Binding-site contacts:
Ligand atom C2 contacts residue ASN118 of chain 1.C at 2.4 Å.
Ligand atom O5 contacts residue VAL123 of chain 1.C at 4.2 Å.
Ligand atom N2 contacts residue THR120 of chain 1.C at 3.9 Å.
Ligand atom O6 contacts residue VAL123 of chain 1.C at 3.7 Å.
Ligand atom C5 contacts residue ASN121 of chain 1.C at 3.8 Å.
Ligand atom C6 contacts residue VAL166 of chain 1.C at 4.3 Å (hydrophobic).
Ligand atom C3 contacts residue ASN118 of chain 1.C at 3.8 Å.
Ligand atom C6 contacts residue ASN121 of chain 1.C at 3.8 Å.
Ligand atom C3 contacts residue THR120 of chain 1.C at 3.7 Å.
Ligand atom O7 contacts residue ASN118 of chain 1.C at 4.1 Å.
Ligand atom C4 contacts residue ASN118 of chain 1.C at 4.3 Å.
Ligand atom C5 contacts residue ASN118 of chain 1.C at 3.7 Å.
Ligand atom O5 contacts residue ASN121 of chain 1.C at 4.3 Å.
Ligand atom O5 contacts residue ASN118 of chain 1.C at 2.4 Å (h-bond).
Ligand atom C1 contacts residue THR120 of chain 1.C at 3.2 Å.
Ligand atom C7 contacts residue ASN118 of chain 1.C at 3.6 Å.
Ligand atom C1 contacts residue ASN121 of chain 1.C at 4.3 Å.
Ligand atom N2 contacts residue ASN118 of chain 1.C at 2.8 Å (h-bond).
Ligand atom C6 contacts residue VAL123 of chain 1.C at 3.5 Å (hydrophobic).
Ligand atom C1 contacts residue ASN118 of chain 1.C at 1.4 Å.
Ligand atom O5 contacts residue THR120 of chain 1.C at 3.9 Å.
Ligand atom C2 contacts residue THR120 of chain 1.C at 3.8 Å.
Ligand atom C4 contacts residue THR120 of chain 1.C at 4.3 Å.
Ligand atom C5 contacts residue THR120 of chain 1.C at 3.8 Å.

A small-molecule ligand and the protein it binds are described below.
Small molecule (SMILES): CC(=O)N[C@@H]1[C@@H](O)[C@H](O)[C@@H](CO)O[C@H]1O

Sequence of chain 1.C:
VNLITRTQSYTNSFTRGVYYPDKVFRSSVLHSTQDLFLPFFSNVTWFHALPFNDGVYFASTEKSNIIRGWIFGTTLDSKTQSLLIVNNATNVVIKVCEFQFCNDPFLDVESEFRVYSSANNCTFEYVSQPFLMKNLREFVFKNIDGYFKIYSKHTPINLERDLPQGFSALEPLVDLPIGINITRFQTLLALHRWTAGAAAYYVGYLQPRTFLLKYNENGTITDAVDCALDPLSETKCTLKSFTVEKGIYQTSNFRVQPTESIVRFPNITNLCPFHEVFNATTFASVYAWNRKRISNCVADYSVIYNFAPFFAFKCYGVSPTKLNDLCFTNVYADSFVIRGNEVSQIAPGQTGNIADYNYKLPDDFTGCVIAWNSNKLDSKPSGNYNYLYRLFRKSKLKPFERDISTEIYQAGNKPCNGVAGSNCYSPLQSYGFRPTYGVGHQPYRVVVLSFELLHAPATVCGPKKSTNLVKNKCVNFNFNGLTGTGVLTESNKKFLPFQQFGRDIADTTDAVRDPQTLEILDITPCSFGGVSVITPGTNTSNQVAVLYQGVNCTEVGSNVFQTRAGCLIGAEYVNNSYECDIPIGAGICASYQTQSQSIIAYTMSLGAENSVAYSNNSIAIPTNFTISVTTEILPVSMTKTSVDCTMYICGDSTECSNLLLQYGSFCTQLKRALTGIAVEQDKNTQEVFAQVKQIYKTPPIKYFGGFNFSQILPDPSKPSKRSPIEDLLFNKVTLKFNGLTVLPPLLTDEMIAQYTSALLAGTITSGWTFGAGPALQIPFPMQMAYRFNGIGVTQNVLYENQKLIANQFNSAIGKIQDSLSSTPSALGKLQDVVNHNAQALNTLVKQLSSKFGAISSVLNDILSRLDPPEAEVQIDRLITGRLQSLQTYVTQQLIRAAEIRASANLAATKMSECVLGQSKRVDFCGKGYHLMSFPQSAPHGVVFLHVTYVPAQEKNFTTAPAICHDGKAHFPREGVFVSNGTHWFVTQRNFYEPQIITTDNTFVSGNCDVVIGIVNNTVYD